A protein and the small-molecule ligand that binds it are described below.
Small molecule (SMILES): CC(=O)N[C@@H]1[C@@H](O)[C@H](O)[C@@H](CO)O[C@H]1O

Binding-site contacts:
Ligand atom O7 contacts residue ASN247 of chain 1.A at 3.1 Å (h-bond).
Ligand atom C1 contacts residue ASN247 of chain 1.A at 1.4 Å.
Ligand atom C4 contacts residue ASN247 of chain 1.A at 4.2 Å.
Ligand atom C5 contacts residue ASN247 of chain 1.A at 3.7 Å.
Ligand atom C8 contacts residue THR245 of chain 1.A at 3.4 Å.
Ligand atom N2 contacts residue ASN247 of chain 1.A at 2.9 Å (h-bond).
Ligand atom C7 contacts residue ASN247 of chain 1.A at 3.2 Å.
Ligand atom C2 contacts residue ASN247 of chain 1.A at 2.4 Å.
Ligand atom C3 contacts residue ASN247 of chain 1.A at 3.8 Å.
Ligand atom O5 contacts residue ASN247 of chain 1.A at 2.4 Å (h-bond).
Ligand atom C8 contacts residue ASN247 of chain 1.A at 4.3 Å.
Ligand atom C8 contacts residue TYR246 of chain 1.A at 4.0 Å (hydrophobic).

Sequence of chain 1.A:
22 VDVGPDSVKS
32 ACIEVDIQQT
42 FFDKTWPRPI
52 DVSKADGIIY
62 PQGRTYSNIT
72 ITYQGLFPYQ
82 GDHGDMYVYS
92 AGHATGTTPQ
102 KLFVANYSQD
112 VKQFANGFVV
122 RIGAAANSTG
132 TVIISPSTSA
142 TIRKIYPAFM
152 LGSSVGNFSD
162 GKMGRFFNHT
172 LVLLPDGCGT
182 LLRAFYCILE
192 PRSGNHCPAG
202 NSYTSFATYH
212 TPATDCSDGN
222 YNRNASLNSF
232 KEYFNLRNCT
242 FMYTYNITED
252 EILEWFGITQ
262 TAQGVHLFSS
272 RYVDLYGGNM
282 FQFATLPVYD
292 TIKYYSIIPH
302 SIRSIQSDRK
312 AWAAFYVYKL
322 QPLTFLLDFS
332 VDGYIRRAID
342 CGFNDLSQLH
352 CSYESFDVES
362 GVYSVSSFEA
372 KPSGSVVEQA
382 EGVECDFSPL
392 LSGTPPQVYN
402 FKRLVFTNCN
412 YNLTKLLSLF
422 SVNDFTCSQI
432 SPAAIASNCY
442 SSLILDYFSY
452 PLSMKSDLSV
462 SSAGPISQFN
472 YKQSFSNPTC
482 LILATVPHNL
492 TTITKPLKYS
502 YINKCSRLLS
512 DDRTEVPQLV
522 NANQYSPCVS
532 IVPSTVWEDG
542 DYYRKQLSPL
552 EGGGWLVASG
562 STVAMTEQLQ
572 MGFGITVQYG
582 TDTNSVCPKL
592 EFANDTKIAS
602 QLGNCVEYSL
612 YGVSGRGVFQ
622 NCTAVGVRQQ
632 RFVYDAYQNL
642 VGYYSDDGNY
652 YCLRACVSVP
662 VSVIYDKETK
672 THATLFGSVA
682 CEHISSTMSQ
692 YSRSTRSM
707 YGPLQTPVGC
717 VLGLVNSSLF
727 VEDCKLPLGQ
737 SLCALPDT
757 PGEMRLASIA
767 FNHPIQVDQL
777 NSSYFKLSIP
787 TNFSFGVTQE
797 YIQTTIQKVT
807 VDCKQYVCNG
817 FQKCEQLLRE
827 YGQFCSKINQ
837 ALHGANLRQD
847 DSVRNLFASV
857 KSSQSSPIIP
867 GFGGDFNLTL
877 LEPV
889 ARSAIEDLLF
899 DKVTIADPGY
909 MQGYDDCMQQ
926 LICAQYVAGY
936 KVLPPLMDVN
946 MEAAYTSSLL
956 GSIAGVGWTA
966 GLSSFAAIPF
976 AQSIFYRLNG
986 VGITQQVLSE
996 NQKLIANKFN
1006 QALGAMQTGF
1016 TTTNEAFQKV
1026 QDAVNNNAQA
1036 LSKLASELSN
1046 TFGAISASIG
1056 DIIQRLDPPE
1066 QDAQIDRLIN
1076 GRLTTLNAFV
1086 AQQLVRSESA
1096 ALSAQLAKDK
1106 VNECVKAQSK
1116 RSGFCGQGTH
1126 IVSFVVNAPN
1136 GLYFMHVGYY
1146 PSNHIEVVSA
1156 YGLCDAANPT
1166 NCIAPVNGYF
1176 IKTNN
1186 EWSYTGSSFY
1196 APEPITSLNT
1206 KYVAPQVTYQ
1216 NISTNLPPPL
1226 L